Sequence of chain 2.A:
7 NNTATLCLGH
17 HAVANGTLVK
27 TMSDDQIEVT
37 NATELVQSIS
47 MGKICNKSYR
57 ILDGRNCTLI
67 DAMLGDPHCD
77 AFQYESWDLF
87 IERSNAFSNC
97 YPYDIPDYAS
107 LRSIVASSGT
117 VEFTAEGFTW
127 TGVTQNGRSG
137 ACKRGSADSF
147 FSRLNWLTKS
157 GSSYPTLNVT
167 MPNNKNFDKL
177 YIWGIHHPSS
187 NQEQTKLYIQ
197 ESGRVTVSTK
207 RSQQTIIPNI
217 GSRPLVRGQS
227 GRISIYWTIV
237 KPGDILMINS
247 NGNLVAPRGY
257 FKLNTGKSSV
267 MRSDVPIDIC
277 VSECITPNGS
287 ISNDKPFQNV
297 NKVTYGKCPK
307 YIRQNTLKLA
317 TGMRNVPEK

A protein and the small-molecule ligand that binds it are described below.
Small molecule (SMILES): CC(=O)N[C@@H]1[C@@H](O)[C@H](O)[C@@H](CO)O[C@H]1O

Binding-site contacts:
Ligand atom C1 contacts residue NAG1 of chain 2.D at 4.4 Å.
Ligand atom O7 contacts residue ASN37 of chain 2.A at 3.6 Å.
Ligand atom O7 contacts residue ASN21 of chain 2.A at 3.7 Å.
Ligand atom C7 contacts residue ASN21 of chain 2.A at 3.2 Å.
Ligand atom C1 contacts residue ASN21 of chain 2.A at 3.3 Å.
Ligand atom C8 contacts residue ASN21 of chain 2.A at 3.6 Å.
Ligand atom C7 contacts residue ASN37 of chain 2.A at 4.2 Å.
Ligand atom N2 contacts residue ASN37 of chain 2.A at 4.3 Å.
Ligand atom N2 contacts residue NAG1 of chain 2.D at 4.5 Å.
Ligand atom N2 contacts residue ASN21 of chain 2.A at 3.2 Å (h-bond).
Ligand atom O4 contacts residue NAG1 of chain 2.D at 4.0 Å.
Ligand atom O5 contacts residue ASN21 of chain 2.A at 4.2 Å.
Ligand atom C3 contacts residue NAG1 of chain 2.D at 3.9 Å.
Ligand atom C2 contacts residue ASN21 of chain 2.A at 3.5 Å.
Ligand atom O3 contacts residue NAG1 of chain 2.D at 3.6 Å.